Sequence of chain 6.V:
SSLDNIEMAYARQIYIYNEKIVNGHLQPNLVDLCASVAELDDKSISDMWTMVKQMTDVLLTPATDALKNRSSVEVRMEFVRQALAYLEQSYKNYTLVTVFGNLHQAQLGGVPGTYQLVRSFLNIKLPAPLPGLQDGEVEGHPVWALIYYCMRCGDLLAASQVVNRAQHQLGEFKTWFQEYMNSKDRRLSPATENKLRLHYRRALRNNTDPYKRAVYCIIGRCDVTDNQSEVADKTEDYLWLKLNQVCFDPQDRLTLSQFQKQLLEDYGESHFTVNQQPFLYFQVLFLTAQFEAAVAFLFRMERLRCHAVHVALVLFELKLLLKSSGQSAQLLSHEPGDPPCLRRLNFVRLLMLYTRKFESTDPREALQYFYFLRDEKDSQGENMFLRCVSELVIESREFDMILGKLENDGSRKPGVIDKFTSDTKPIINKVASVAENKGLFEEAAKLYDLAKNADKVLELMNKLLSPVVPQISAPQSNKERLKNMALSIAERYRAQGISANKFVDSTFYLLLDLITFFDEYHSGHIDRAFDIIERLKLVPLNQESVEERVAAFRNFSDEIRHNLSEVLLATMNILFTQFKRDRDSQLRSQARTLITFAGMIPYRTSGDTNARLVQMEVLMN

The small molecule below binds the protein below.
Small molecule (SMILES): CC[C@H](C)[C@H](NC(=O)[C@H](CO)NC(=O)[C@H](CCCN=C(N)N)NC(=O)[C@@H](NC(=O)[C@@H]1CCCN1C(=O)[C@@H]1CCCN1C(=O)[C@H](C)N)C(C)C)C(=O)N[C@H](C=O)Cc1ccc(O)cc1

Binding-site contacts:
Ligand atom CB contacts residue ASP233 of chain 6.V at 3.0 Å.
Ligand atom C contacts residue THR235 of chain 6.V at 3.6 Å.
Ligand atom CA contacts residue ASN227 of chain 6.V at 3.7 Å.
Ligand atom C contacts residue LEU286 of chain 6.V at 3.8 Å (hydrophobic).
Ligand atom O contacts residue LEU286 of chain 6.V at 3.2 Å.
Ligand atom N contacts residue ASN227 of chain 6.V at 3.0 Å (h-bond).
Ligand atom C contacts residue THR235 of chain 6.V at 3.6 Å.
Ligand atom O contacts residue HIS277 of chain 6.V at 3.4 Å.
Ligand atom N contacts residue THR235 of chain 6.V at 3.9 Å.
Ligand atom CB contacts residue LEU286 of chain 6.V at 3.9 Å (hydrophobic).
Ligand atom N contacts residue THR235 of chain 6.V at 3.5 Å (h-bond).
Ligand atom CG contacts residue LYS234 of chain 6.V at 3.3 Å.
Ligand atom O contacts residue LYS234 of chain 6.V at 3.6 Å.
Ligand atom CG2 contacts residue PHE278 of chain 6.V at 3.7 Å (hydrophobic).
Ligand atom CG2 contacts residue LEU286 of chain 6.V at 3.7 Å (hydrophobic).
Ligand atom CG1 contacts residue TYR94 of chain 6.V at 3.8 Å (hydrophobic).
Ligand atom CB contacts residue TYR238 of chain 6.V at 3.6 Å (hydrophobic).
Ligand atom CB contacts residue HIS277 of chain 6.V at 3.7 Å.
Ligand atom C contacts residue ASN281 of chain 6.V at 3.8 Å.
Ligand atom CG2 contacts residue HIS277 of chain 6.V at 3.3 Å.
Ligand atom C contacts residue TYR94 of chain 6.V at 4.0 Å (hydrophobic).
Ligand atom CG contacts residue TYR273 of chain 6.V at 3.6 Å (hydrophobic).
Ligand atom O contacts residue THR235 of chain 6.V at 3.0 Å (h-bond).
Ligand atom CG contacts residue ASP233 of chain 6.V at 3.0 Å.
Ligand atom CD contacts residue TYR273 of chain 6.V at 3.3 Å (hydrophobic).
Ligand atom O contacts residue TYR94 of chain 6.V at 2.9 Å.
Ligand atom CG2 contacts residue GLU236 of chain 6.V at 3.3 Å.
Ligand atom CD1 contacts residue TYR94 of chain 6.V at 3.5 Å (hydrophobic).
Ligand atom O contacts residue ASN227 of chain 6.V at 3.6 Å.
Ligand atom C contacts residue ASN227 of chain 6.V at 3.5 Å.
Ligand atom CG2 contacts residue ASN281 of chain 6.V at 3.6 Å.
Ligand atom C contacts residue THR235 of chain 6.V at 3.6 Å.
Ligand atom N contacts residue TYR273 of chain 6.V at 3.9 Å.
Ligand atom CD1 contacts residue TYR91 of chain 6.V at 3.9 Å (hydrophobic).
Ligand atom O contacts residue THR235 of chain 6.V at 3.1 Å (h-bond).
Ligand atom CA contacts residue THR235 of chain 6.V at 3.6 Å.
Ligand atom CD contacts residue HIS277 of chain 6.V at 3.9 Å.
Ligand atom CG contacts residue HIS277 of chain 6.V at 3.8 Å.
Ligand atom CG1 contacts residue VAL280 of chain 6.V at 4.0 Å (hydrophobic).
Ligand atom O contacts residue ASN281 of chain 6.V at 2.6 Å (h-bond).